Binding-site contacts:
Ligand atom C18 contacts residue LEU136 of chain 1.A at 3.5 Å (hydrophobic).
Ligand atom N20 contacts residue ALA35 of chain 1.A at 3.4 Å.
Ligand atom O contacts residue GLU84 of chain 1.A at 3.9 Å.
Ligand atom C9 contacts residue CYS86 of chain 1.A at 3.6 Å (hydrophobic).
Ligand atom C27 contacts residue GLN12 of chain 1.A at 3.6 Å.
Ligand atom N contacts residue LYS37 of chain 1.A at 3.5 Å.
Ligand atom N3 contacts residue LYS37 of chain 1.A at 3.3 Å (salt-bridge).
Ligand atom N contacts residue GLU54 of chain 1.A at 3.9 Å.
Ligand atom C19 contacts residue GLU84 of chain 1.A at 3.9 Å.
Ligand atom C9 contacts residue GLY89 of chain 1.A at 3.6 Å.
Ligand atom C17 contacts residue VAL22 of chain 1.A at 3.9 Å (hydrophobic).
Ligand atom C21 contacts residue LEU136 of chain 1.A at 3.8 Å (hydrophobic).
Ligand atom O contacts residue CYS86 of chain 1.A at 2.8 Å (h-bond).
Ligand atom C5 contacts residue LEU14 of chain 1.A at 3.7 Å (hydrophobic).
Ligand atom C18 contacts residue VAL22 of chain 1.A at 3.8 Å (hydrophobic).
Ligand atom C7 contacts residue GLY89 of chain 1.A at 3.8 Å.
Ligand atom C7 contacts residue LEU14 of chain 1.A at 3.8 Å (hydrophobic).
Ligand atom C12 contacts residue LEU14 of chain 1.A at 3.6 Å (hydrophobic).
Ligand atom N contacts residue ASP147 of chain 1.A at 3.5 Å.
Ligand atom C16 contacts residue GLU84 of chain 1.A at 3.6 Å.
Ligand atom C21 contacts residue CYS86 of chain 1.A at 3.8 Å (hydrophobic).
Ligand atom N6 contacts residue CYS86 of chain 1.A at 3.0 Å (h-bond).
Ligand atom C2 contacts residue LYS37 of chain 1.A at 3.8 Å.
Ligand atom C19 contacts residue ALA35 of chain 1.A at 3.7 Å (hydrophobic).
Ligand atom C9 contacts residue SER87 of chain 1.A at 3.6 Å.
Ligand atom C10 contacts residue GLY89 of chain 1.A at 3.9 Å.
Ligand atom C28 contacts residue GLN12 of chain 1.A at 2.9 Å.
Ligand atom O contacts residue TYR85 of chain 1.A at 3.2 Å.
Ligand atom C15 contacts residue LEU83 of chain 1.A at 3.6 Å (hydrophobic).
Ligand atom C28 contacts residue THR13 of chain 1.A at 3.7 Å.
Ligand atom N3 contacts residue ASP147 of chain 1.A at 3.5 Å.
Ligand atom C23 contacts residue LEU136 of chain 1.A at 3.8 Å (hydrophobic).
Ligand atom C2 contacts residue ASP147 of chain 1.A at 3.8 Å.
Ligand atom C16 contacts residue LEU136 of chain 1.A at 3.9 Å (hydrophobic).
Ligand atom C8 contacts residue GLY89 of chain 1.A at 3.5 Å.
Ligand atom N20 contacts residue LEU136 of chain 1.A at 3.5 Å.
Ligand atom C19 contacts residue LEU136 of chain 1.A at 3.4 Å (hydrophobic).
Ligand atom C4 contacts residue LEU14 of chain 1.A at 3.9 Å (hydrophobic).
Ligand atom C8 contacts residue CYS86 of chain 1.A at 3.5 Å (hydrophobic).
Ligand atom N20 contacts residue GLU84 of chain 1.A at 3.0 Å (salt-bridge).

This protein binds this small molecule.
Small molecule (SMILES): O=c1[nH]c2ccc(-c3cn[nH]c3)cc2cc1-c1cc2cc(CN3CCCCC3)ccc2[nH]1

Sequence of chain 1.A:
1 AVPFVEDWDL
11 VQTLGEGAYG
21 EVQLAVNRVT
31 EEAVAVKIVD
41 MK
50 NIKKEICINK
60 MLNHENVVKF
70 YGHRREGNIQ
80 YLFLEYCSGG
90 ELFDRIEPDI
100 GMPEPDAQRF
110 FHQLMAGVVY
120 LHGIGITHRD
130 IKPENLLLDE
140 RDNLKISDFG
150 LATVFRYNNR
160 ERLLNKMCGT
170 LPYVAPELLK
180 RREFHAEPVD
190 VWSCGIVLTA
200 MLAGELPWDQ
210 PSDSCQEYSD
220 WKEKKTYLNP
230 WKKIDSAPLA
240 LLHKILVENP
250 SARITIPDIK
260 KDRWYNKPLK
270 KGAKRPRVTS